This small molecule binds to this protein.
Small molecule (SMILES): CC(=O)N[C@@H]1[C@@H](O)[C@H](O)[C@@H](CO)O[C@H]1O

Sequence of chain 1.B:
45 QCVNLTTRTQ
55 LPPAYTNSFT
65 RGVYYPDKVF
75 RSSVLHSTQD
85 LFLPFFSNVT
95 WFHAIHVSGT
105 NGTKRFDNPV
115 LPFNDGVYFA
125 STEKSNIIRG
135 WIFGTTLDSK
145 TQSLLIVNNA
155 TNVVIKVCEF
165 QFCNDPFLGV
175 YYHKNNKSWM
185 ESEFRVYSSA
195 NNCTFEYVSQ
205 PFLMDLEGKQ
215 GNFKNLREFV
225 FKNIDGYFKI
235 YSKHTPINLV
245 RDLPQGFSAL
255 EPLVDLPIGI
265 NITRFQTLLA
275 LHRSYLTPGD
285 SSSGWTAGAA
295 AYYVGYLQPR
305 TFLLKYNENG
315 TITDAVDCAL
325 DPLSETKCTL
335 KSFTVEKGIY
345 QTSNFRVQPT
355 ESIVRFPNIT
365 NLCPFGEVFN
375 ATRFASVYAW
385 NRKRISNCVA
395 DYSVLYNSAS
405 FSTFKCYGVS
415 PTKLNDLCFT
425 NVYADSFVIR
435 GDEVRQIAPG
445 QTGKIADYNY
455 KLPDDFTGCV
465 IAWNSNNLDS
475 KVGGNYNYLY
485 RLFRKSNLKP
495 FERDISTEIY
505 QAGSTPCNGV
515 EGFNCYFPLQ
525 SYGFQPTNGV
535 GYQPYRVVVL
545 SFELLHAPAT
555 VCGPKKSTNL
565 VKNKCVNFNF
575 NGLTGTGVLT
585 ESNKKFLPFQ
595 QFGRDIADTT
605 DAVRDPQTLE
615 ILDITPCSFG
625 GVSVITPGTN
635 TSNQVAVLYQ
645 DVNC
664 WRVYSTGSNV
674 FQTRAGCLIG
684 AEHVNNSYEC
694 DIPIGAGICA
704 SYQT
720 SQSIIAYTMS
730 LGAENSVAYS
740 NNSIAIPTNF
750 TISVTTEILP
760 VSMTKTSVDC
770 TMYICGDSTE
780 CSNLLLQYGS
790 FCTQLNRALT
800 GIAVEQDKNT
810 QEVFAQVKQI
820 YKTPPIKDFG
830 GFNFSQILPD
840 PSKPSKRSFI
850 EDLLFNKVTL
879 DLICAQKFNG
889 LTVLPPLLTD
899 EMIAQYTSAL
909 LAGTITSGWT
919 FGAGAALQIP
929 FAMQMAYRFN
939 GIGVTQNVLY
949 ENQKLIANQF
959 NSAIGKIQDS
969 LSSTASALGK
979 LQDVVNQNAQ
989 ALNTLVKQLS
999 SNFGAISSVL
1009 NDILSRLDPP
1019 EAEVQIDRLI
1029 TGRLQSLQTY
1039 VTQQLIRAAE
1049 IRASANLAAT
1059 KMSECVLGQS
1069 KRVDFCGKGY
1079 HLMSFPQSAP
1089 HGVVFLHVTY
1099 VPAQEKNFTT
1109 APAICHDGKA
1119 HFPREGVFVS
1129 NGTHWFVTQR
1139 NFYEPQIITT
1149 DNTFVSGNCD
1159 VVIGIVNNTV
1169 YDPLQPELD

Binding-site contacts:
Ligand atom C5 contacts residue ASN634 of chain 1.B at 3.7 Å.
Ligand atom O7 contacts residue THR635 of chain 1.B at 4.1 Å.
Ligand atom O5 contacts residue ASN634 of chain 1.B at 2.4 Å (h-bond).
Ligand atom C7 contacts residue ASN634 of chain 1.B at 3.8 Å.
Ligand atom C2 contacts residue ASN634 of chain 1.B at 2.5 Å.
Ligand atom C3 contacts residue ASN634 of chain 1.B at 3.8 Å.
Ligand atom C8 contacts residue THR635 of chain 1.B at 3.8 Å.
Ligand atom C1 contacts residue ASN634 of chain 1.B at 1.4 Å.
Ligand atom C7 contacts residue THR635 of chain 1.B at 4.1 Å.
Ligand atom N2 contacts residue ASN634 of chain 1.B at 2.9 Å (h-bond).
Ligand atom C4 contacts residue ASN634 of chain 1.B at 4.2 Å.
Ligand atom O7 contacts residue ASN634 of chain 1.B at 4.1 Å.